Binding-site contacts:
Ligand atom C19 contacts residue THR274 of chain 27.B at 3.0 Å.
Ligand atom C15 contacts residue THR274 of chain 27.B at 3.7 Å.
Ligand atom C39 contacts residue ALA231 of chain 27.B at 3.3 Å (hydrophobic).
Ligand atom C08 contacts residue LEU228 of chain 27.B at 3.8 Å (hydrophobic).
Ligand atom C40 contacts residue ALA231 of chain 27.B at 3.4 Å (hydrophobic).
Ligand atom C15 contacts residue PRO272 of chain 27.B at 3.1 Å (hydrophobic).
Ligand atom O13 contacts residue ARG359 of chain 27.B at 3.2 Å (salt-bridge).
Ligand atom C39 contacts residue PHE270 of chain 27.B at 3.4 Å (hydrophobic).
Ligand atom C08 contacts residue HIS227 of chain 27.B at 3.4 Å.
Ligand atom O06 contacts residue THR274 of chain 27.B at 2.7 Å (h-bond).
Ligand atom C19 contacts residue ARG276 of chain 27.B at 3.7 Å.
Ligand atom C38 contacts residue PHE270 of chain 27.B at 3.6 Å (hydrophobic).
Ligand atom C42 contacts residue VAL23 of chain 27.B at 3.5 Å (hydrophobic).
Ligand atom C41 contacts residue GLU27 of chain 27.B at 3.1 Å.
Ligand atom C39 contacts residue PRO358 of chain 27.B at 3.8 Å (hydrophobic).
Ligand atom C41 contacts residue SER234 of chain 27.B at 3.5 Å.
Ligand atom C33 contacts residue VAL23 of chain 27.B at 3.6 Å (hydrophobic).
Ligand atom C16 contacts residue THR274 of chain 27.B at 3.4 Å.
Ligand atom O08 contacts residue ARG276 of chain 27.B at 3.7 Å.
Ligand atom O13 contacts residue GLY360 of chain 27.B at 3.6 Å.
Ligand atom C32 contacts residue VAL23 of chain 27.B at 3.5 Å (hydrophobic).
Ligand atom C36 contacts residue HIS227 of chain 27.B at 3.2 Å.
Ligand atom C33 contacts residue ASP26 of chain 27.B at 3.7 Å.
Ligand atom C41 contacts residue VAL23 of chain 27.B at 3.7 Å (hydrophobic).
Ligand atom C09 contacts residue HIS227 of chain 27.B at 3.8 Å.
Ligand atom C40 contacts residue SER234 of chain 27.B at 3.0 Å.
Ligand atom C06 contacts residue HIS227 of chain 27.B at 3.6 Å.
Ligand atom C39 contacts residue SER234 of chain 27.B at 3.8 Å.
Ligand atom C37 contacts residue PRO358 of chain 27.B at 3.7 Å (hydrophobic).
Ligand atom O12 contacts residue GLY360 of chain 27.B at 3.5 Å (h-bond).
Ligand atom O06 contacts residue LEU273 of chain 27.B at 3.5 Å.
Ligand atom C40 contacts residue GLU27 of chain 27.B at 3.4 Å.
Ligand atom O06 contacts residue PRO272 of chain 27.B at 3.4 Å (h-bond).
Ligand atom C28 contacts residue PRO358 of chain 27.B at 3.6 Å (hydrophobic).
Ligand atom O13 contacts residue PRO358 of chain 27.B at 3.2 Å.
Ligand atom O14 contacts residue HIS227 of chain 27.B at 2.9 Å.
Ligand atom C38 contacts residue PRO358 of chain 27.B at 3.5 Å (hydrophobic).
Ligand atom C14 contacts residue THR274 of chain 27.B at 3.3 Å.
Ligand atom C07 contacts residue HIS227 of chain 27.B at 3.2 Å.
Ligand atom C07 contacts residue LEU228 of chain 27.B at 3.6 Å (hydrophobic).

This small molecule binds to this protein.
Small molecule (SMILES): CC(=O)O[C@H]1C(=O)[C@@]2(C)[C@H]([C@H](OC(=O)c3ccccc3)[C@]3(O)C[C@H](OC(=O)[C@H](O)[C@@H](NC(=O)c4ccccc4)c4ccccc4)C(C)=C1C3(C)C)[C@]1(OC(C)=O)CO[C@@H]1C[C@@H]2O

Sequence of chain 27.B:
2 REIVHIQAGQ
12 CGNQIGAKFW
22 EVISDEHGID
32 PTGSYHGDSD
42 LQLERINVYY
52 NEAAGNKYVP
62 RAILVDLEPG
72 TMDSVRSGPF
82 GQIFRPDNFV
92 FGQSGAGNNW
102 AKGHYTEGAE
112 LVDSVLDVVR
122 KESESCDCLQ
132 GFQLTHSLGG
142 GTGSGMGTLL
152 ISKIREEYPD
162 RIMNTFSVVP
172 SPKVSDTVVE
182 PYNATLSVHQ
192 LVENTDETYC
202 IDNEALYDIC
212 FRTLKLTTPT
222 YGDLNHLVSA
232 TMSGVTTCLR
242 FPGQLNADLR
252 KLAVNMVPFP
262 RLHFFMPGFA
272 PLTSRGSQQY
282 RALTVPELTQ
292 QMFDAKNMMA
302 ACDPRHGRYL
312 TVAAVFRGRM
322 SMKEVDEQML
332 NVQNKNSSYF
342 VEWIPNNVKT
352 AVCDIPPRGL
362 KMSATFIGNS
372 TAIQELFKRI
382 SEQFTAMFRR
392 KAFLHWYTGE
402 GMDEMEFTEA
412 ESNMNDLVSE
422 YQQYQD